This small molecule binds to this protein.
Small molecule (SMILES): Cc1cc(NC(=O)CCC(=O)c2ccc(F)c(C(F)(F)F)c2)ccc1-c1nn(C(C)C)c2ncnc(N)c12

Binding-site contacts:
Ligand atom C20 contacts residue GLU63 of chain 1.A at 3.3 Å.
Ligand atom C38 contacts residue LEU21 of chain 1.A at 3.0 Å (hydrophobic).
Ligand atom C16 contacts residue PHE157 of chain 1.A at 3.6 Å (hydrophobic).
Ligand atom O30 contacts residue PHE157 of chain 1.A at 3.4 Å (h-bond).
Ligand atom N05 contacts residue LEU21 of chain 1.A at 3.7 Å.
Ligand atom F24 contacts residue VAL56 of chain 1.A at 3.6 Å.
Ligand atom C32 contacts residue LYS44 of chain 1.A at 3.6 Å.
Ligand atom F24 contacts residue LEU60 of chain 1.A at 3.1 Å.
Ligand atom F25 contacts residue GLU63 of chain 1.A at 3.3 Å.
Ligand atom N01 contacts residue LEU76 of chain 1.A at 3.7 Å.
Ligand atom F24 contacts residue GLN59 of chain 1.A at 3.4 Å.
Ligand atom O30 contacts residue GLU63 of chain 1.A at 3.5 Å (salt-bridge).
Ligand atom C15 contacts residue ALA155 of chain 1.A at 3.7 Å (hydrophobic).
Ligand atom F24 contacts residue GLU63 of chain 1.A at 3.8 Å.
Ligand atom F23 contacts residue VAL56 of chain 1.A at 3.0 Å.
Ligand atom C12 contacts residue LYS44 of chain 1.A at 3.4 Å.
Ligand atom N03 contacts residue ALA95 of chain 1.A at 3.1 Å (h-bond).
Ligand atom O31 contacts residue LYS44 of chain 1.A at 2.1 Å (salt-bridge).
Ligand atom C15 contacts residue LYS44 of chain 1.A at 3.1 Å.
Ligand atom C13 contacts residue ALA155 of chain 1.A at 3.4 Å (hydrophobic).
Ligand atom C04 contacts residue ALA95 of chain 1.A at 3.2 Å (hydrophobic).
Ligand atom C33 contacts residue VAL29 of chain 1.A at 3.8 Å (hydrophobic).
Ligand atom N14 contacts residue LYS44 of chain 1.A at 3.7 Å.
Ligand atom C07 contacts residue LEU145 of chain 1.A at 3.3 Å (hydrophobic).
Ligand atom C12 contacts residue ALA155 of chain 1.A at 3.2 Å (hydrophobic).
Ligand atom N14 contacts residue ALA155 of chain 1.A at 3.0 Å (h-bond).
Ligand atom C22 contacts residue GLN59 of chain 1.A at 3.6 Å.
Ligand atom C04 contacts residue LEU21 of chain 1.A at 3.5 Å (hydrophobic).
Ligand atom F25 contacts residue GLN59 of chain 1.A at 2.8 Å.
Ligand atom F27 contacts residue LEU51 of chain 1.A at 3.4 Å.
Ligand atom N01 contacts residue GLU93 of chain 1.A at 2.9 Å (salt-bridge).
Ligand atom F23 contacts residue GLN59 of chain 1.A at 3.8 Å.
Ligand atom C13 contacts residue LYS44 of chain 1.A at 3.4 Å.
Ligand atom C02 contacts residue LEU145 of chain 1.A at 3.4 Å (hydrophobic).
Ligand atom N01 contacts residue ALA42 of chain 1.A at 3.4 Å.
Ligand atom F27 contacts residue VAL56 of chain 1.A at 2.9 Å.
Ligand atom C08 contacts residue LEU145 of chain 1.A at 3.5 Å (hydrophobic).
Ligand atom C09 contacts residue LEU145 of chain 1.A at 3.7 Å (hydrophobic).
Ligand atom C38 contacts residue GLY22 of chain 1.A at 3.2 Å.
Ligand atom N01 contacts residue LEU145 of chain 1.A at 3.6 Å.

Sequence of chain 1.A:
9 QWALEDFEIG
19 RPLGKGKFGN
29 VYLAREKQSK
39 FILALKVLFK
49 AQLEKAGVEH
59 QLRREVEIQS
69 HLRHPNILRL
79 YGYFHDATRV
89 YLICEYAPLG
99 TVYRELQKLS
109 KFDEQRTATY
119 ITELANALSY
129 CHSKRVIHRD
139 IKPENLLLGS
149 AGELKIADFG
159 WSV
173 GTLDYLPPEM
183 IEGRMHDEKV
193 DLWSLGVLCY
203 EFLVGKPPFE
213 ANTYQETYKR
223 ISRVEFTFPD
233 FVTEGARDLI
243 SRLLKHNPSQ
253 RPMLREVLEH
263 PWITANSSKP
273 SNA